Binding-site contacts:
Ligand atom O4 contacts residue PHE187 of chain 1.A at 3.5 Å.
Ligand atom O4 contacts residue GLN186 of chain 1.A at 3.0 Å (h-bond).
Ligand atom C4 contacts residue GLN186 of chain 1.A at 3.9 Å.
Ligand atom O1 contacts residue ALA225 of chain 1.A at 3.0 Å (h-bond).
Ligand atom O5 contacts residue PHE219 of chain 1.A at 3.6 Å.
Ligand atom O1 contacts residue ASP224 of chain 1.A at 3.4 Å.
Ligand atom O2 contacts residue GLY223 of chain 1.A at 4.3 Å.
Ligand atom O4 contacts residue LEU189 of chain 1.A at 3.9 Å.
Ligand atom O4 contacts residue ALA188 of chain 1.A at 2.9 Å (h-bond).
Ligand atom O1 contacts residue PHE219 of chain 1.A at 4.5 Å.
Ligand atom O1 contacts residue GLY223 of chain 1.A at 3.4 Å (h-bond).
Ligand atom C4 contacts residue LEU189 of chain 1.A at 4.0 Å (hydrophobic).
Ligand atom C5 contacts residue LEU189 of chain 1.A at 4.1 Å (hydrophobic).
Ligand atom C3 contacts residue GLN186 of chain 1.A at 3.8 Å.
Ligand atom C5 contacts residue VAL185 of chain 1.A at 4.2 Å (hydrophobic).
Ligand atom O5 contacts residue ALA225 of chain 1.A at 3.7 Å.
Ligand atom C1 contacts residue PHE219 of chain 1.A at 4.1 Å (hydrophobic).
Ligand atom C1 contacts residue ALA225 of chain 1.A at 4.0 Å (hydrophobic).
Ligand atom O3 contacts residue GLN186 of chain 1.A at 4.0 Å.
Ligand atom C5 contacts residue PHE219 of chain 1.A at 3.7 Å (hydrophobic).
Ligand atom C4 contacts residue ALA188 of chain 1.A at 4.3 Å (hydrophobic).
Ligand atom C1 contacts residue GLY223 of chain 1.A at 3.7 Å.

The protein below binds the small molecule below.
Small molecule (SMILES): O[C@@H]1[C@@H](O)[C@H](O)OC[C@H]1O

Sequence of chain 1.A:
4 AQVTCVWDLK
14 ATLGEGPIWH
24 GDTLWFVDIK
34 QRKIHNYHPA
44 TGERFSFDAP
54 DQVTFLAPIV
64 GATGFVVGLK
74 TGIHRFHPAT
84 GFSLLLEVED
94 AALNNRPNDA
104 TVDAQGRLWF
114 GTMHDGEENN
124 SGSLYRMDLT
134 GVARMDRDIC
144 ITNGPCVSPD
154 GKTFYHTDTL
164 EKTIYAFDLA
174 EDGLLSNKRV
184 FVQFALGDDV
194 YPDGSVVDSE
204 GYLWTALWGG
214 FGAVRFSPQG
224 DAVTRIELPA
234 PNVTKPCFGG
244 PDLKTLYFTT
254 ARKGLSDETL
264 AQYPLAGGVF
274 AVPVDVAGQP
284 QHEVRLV